Binding-site contacts:
Ligand atom O43 contacts residue GLN31 of chain 1.YA at 3.8 Å.
Ligand atom C93 contacts residue GLN31 of chain 1.YA at 3.3 Å.

This protein binds this small molecule.
Small molecule (SMILES): CN[C@@H]1[C@@H](O)[C@@H](O[C@@H]2[C@@H](O)[C@H](O[C@H]3O[C@H]([C@@H](C)O)[C@@H](O)[C@H](O)[C@H]3N)[C@@H](N)C[C@H]2N)OC[C@]1(C)O

Sequence of chain 1.YA:
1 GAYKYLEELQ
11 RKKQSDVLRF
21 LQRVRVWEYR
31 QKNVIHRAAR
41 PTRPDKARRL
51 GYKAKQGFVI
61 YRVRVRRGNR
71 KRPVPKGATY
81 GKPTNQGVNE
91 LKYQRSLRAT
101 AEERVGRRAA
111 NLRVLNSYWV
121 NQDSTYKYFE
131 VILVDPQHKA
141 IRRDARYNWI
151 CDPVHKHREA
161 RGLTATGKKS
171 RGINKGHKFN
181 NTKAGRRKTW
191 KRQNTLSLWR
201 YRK